Sequence of chain 8.A:
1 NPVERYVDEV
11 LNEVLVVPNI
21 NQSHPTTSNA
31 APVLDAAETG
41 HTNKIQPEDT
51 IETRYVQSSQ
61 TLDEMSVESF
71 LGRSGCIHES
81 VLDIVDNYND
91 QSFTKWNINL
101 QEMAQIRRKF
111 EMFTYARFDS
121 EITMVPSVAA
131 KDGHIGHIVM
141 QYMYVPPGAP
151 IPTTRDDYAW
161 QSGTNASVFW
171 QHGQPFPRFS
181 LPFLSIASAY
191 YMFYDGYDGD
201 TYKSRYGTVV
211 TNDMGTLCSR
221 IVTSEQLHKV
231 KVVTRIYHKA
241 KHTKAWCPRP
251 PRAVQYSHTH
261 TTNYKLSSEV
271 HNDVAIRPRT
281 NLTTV

Binding-site contacts:
Ligand atom C4 contacts residue TYR190 of chain 8.A at 3.7 Å (hydrophobic).
Ligand atom N5A contacts residue LEU217 of chain 8.A at 3.6 Å.
Ligand atom CM2 contacts residue ILE122 of chain 8.A at 3.8 Å (hydrophobic).
Ligand atom O1 contacts residue MET214 of chain 8.A at 3.2 Å.
Ligand atom N4A contacts residue PHE179 of chain 8.A at 3.5 Å.
Ligand atom C6B contacts residue LEU181 of chain 8.A at 3.5 Å (hydrophobic).
Ligand atom C4 contacts residue LEU100 of chain 8.A at 3.9 Å (hydrophobic).
Ligand atom C2A contacts residue LEU217 of chain 8.A at 4.0 Å (hydrophobic).
Ligand atom C5B contacts residue LEU181 of chain 8.A at 3.6 Å (hydrophobic).
Ligand atom N5A contacts residue MET124 of chain 8.A at 3.9 Å.
Ligand atom N1A contacts residue MET124 of chain 8.A at 3.6 Å.
Ligand atom N5A contacts residue PHE179 of chain 8.A at 3.3 Å.
Ligand atom N4A contacts residue TYR144 of chain 8.A at 3.7 Å.
Ligand atom C5 contacts residue MET214 of chain 8.A at 3.4 Å (hydrophobic).
Ligand atom CM4 contacts residue VAL168 of chain 8.A at 3.9 Å (hydrophobic).
Ligand atom O1B contacts residue ILE98 of chain 8.A at 3.2 Å.
Ligand atom N1A contacts residue PHE179 of chain 8.A at 3.3 Å.
Ligand atom N2 contacts residue LEU100 of chain 8.A at 3.8 Å.
Ligand atom CM6 contacts residue TYR144 of chain 8.A at 3.7 Å (hydrophobic).
Ligand atom N3A contacts residue TYR144 of chain 8.A at 3.2 Å.
Ligand atom CM2 contacts residue ILE77 of chain 8.A at 3.8 Å (hydrophobic).
Ligand atom C2A contacts residue PHE179 of chain 8.A at 3.5 Å (hydrophobic).
Ligand atom C1B contacts residue LEU181 of chain 8.A at 4.0 Å (hydrophobic).
Ligand atom C3 contacts residue LEU100 of chain 8.A at 3.8 Å (hydrophobic).
Ligand atom N3A contacts residue PHE179 of chain 8.A at 3.7 Å.
Ligand atom CM4 contacts residue ALA166 of chain 8.A at 3.1 Å (hydrophobic).
Ligand atom CM4 contacts residue TYR142 of chain 8.A at 3.7 Å (hydrophobic).
Ligand atom N1A contacts residue LEU217 of chain 8.A at 3.3 Å.
Ligand atom CM4 contacts residue TYR144 of chain 8.A at 3.8 Å (hydrophobic).
Ligand atom CM6 contacts residue LEU181 of chain 8.A at 3.8 Å (hydrophobic).
Ligand atom CM6 contacts residue LEU184 of chain 8.A at 3.7 Å (hydrophobic).
Ligand atom C1B contacts residue ILE98 of chain 8.A at 3.7 Å (hydrophobic).
Ligand atom C6B contacts residue ILE98 of chain 8.A at 3.8 Å (hydrophobic).
Ligand atom C1C contacts residue MET214 of chain 8.A at 3.2 Å (hydrophobic).
Ligand atom C4 contacts residue MET214 of chain 8.A at 3.7 Å (hydrophobic).
Ligand atom N2 contacts residue MET214 of chain 8.A at 3.8 Å.
Ligand atom CM3 contacts residue TYR190 of chain 8.A at 3.6 Å (hydrophobic).
Ligand atom O1 contacts residue LEU100 of chain 8.A at 3.7 Å.
Ligand atom C5B contacts residue TYR144 of chain 8.A at 3.8 Å (hydrophobic).
Ligand atom C2B contacts residue ILE122 of chain 8.A at 4.0 Å (hydrophobic).

A protein and the small-molecule ligand that binds it are described below.
Small molecule (SMILES): Cc1cc(CCCOc2c(C)cc(-c3nnn(C)n3)cc2C)on1